Sequence of chain 60.E:
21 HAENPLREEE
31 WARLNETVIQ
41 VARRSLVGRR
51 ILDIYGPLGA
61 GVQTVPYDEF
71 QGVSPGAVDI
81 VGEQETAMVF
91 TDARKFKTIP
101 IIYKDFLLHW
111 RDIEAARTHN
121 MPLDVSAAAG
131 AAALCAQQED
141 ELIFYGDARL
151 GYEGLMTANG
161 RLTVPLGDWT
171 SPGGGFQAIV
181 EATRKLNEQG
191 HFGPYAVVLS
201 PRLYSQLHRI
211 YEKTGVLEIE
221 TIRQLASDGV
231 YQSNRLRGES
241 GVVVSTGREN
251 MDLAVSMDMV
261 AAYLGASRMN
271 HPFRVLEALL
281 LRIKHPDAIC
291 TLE

A small-molecule ligand and the protein it binds are described below.
Small molecule (SMILES): CC(C)C[C@H](NC(=O)CN)C(=O)N[C@H](C(=O)N[C@H](C(=O)NCC(=O)N[C@@H](CO)C(=O)N[C@@H](CC(C)C)C(=O)N[C@@H](CCCN=C(N)N)C(=O)NCC=O)C(C)C)[C@@H](C)O

Binding-site contacts:
Ligand atom CD contacts residue LEU52 of chain 60.E at 3.3 Å (hydrophobic).
Ligand atom CD2 contacts residue ASP258 of chain 60.E at 3.4 Å.
Ligand atom OG1 contacts residue ASP258 of chain 60.E at 3.3 Å.
Ligand atom N contacts residue ASP258 of chain 60.E at 3.2 Å (salt-bridge).
Ligand atom OG1 contacts residue MET259 of chain 60.E at 2.6 Å (h-bond).
Ligand atom NE contacts residue ILE51 of chain 60.E at 3.7 Å.
Ligand atom C contacts residue ASP258 of chain 60.E at 3.7 Å.
Ligand atom N contacts residue ARG49 of chain 60.E at 3.7 Å.
Ligand atom N contacts residue PRO57 of chain 60.E at 3.5 Å.
Ligand atom CG2 contacts residue MET259 of chain 60.E at 3.7 Å (hydrophobic).
Ligand atom NH2 contacts residue ASP228 of chain 60.E at 2.7 Å (salt-bridge).
Ligand atom CD2 contacts residue ARG50 of chain 60.E at 3.6 Å.
Ligand atom CD contacts residue ARG50 of chain 60.E at 3.3 Å.
Ligand atom N contacts residue ARG49 of chain 60.E at 3.6 Å (salt-bridge).
Ligand atom CG contacts residue PRO57 of chain 60.E at 3.7 Å (hydrophobic).
Ligand atom CB contacts residue MET259 of chain 60.E at 3.6 Å (hydrophobic).
Ligand atom NH1 contacts residue ASP53 of chain 60.E at 3.0 Å (salt-bridge).
Ligand atom NE contacts residue ARG50 of chain 60.E at 3.1 Å (salt-bridge).
Ligand atom CZ contacts residue THR246 of chain 60.E at 3.3 Å.
Ligand atom CG2 contacts residue ASP258 of chain 60.E at 3.5 Å.
Ligand atom CB contacts residue ASP258 of chain 60.E at 3.5 Å.
Ligand atom CA contacts residue ASP258 of chain 60.E at 3.7 Å.
Ligand atom CA contacts residue ASP258 of chain 60.E at 3.6 Å.
Ligand atom CA contacts residue ASP258 of chain 60.E at 3.7 Å.
Ligand atom CD2 contacts residue ARG43 of chain 60.E at 3.6 Å.
Ligand atom NH2 contacts residue THR246 of chain 60.E at 3.0 Å (h-bond).
Ligand atom O contacts residue ILE39 of chain 60.E at 3.7 Å.
Ligand atom O contacts residue ARG49 of chain 60.E at 3.1 Å (salt-bridge).
Ligand atom CB contacts residue ARG49 of chain 60.E at 3.7 Å.
Ligand atom O contacts residue ARG43 of chain 60.E at 2.8 Å (salt-bridge).
Ligand atom NH1 contacts residue THR246 of chain 60.E at 3.2 Å (h-bond).
Ligand atom O contacts residue ARG50 of chain 60.E at 3.4 Å.
Ligand atom N contacts residue ARG49 of chain 60.E at 3.5 Å (salt-bridge).
Ligand atom N contacts residue ASP258 of chain 60.E at 3.2 Å (salt-bridge).
Ligand atom C contacts residue ARG49 of chain 60.E at 3.6 Å.
Ligand atom O contacts residue ARG43 of chain 60.E at 2.8 Å (salt-bridge).
Ligand atom N contacts residue ASP258 of chain 60.E at 2.8 Å (salt-bridge).
Ligand atom CB contacts residue ARG49 of chain 60.E at 3.5 Å.
Ligand atom C contacts residue ARG43 of chain 60.E at 3.7 Å.
Ligand atom CB contacts residue ASP258 of chain 60.E at 3.7 Å.